Sequence of chain 37.C:
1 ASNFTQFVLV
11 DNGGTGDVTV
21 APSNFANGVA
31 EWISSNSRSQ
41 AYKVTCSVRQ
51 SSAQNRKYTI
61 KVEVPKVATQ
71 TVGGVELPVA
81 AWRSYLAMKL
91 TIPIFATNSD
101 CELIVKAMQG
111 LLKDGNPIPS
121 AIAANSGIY

Sequence of chain 48.C:
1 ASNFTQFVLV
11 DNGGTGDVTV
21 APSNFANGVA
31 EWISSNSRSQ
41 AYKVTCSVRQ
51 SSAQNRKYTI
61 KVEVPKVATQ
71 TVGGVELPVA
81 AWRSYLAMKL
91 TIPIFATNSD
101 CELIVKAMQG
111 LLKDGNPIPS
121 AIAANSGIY

Binding-site contacts:
Ligand atom O5' contacts residue LYS89 of chain 48.C at 3.2 Å (salt-bridge).
Ligand atom C6 contacts residue THR45 of chain 37.C at 3.4 Å.
Ligand atom C8 contacts residue LYS61 of chain 37.C at 3.6 Å.
Ligand atom O4' contacts residue LYS61 of chain 37.C at 3.7 Å.
Ligand atom P contacts residue LYS57 of chain 48.C at 3.1 Å.
Ligand atom N9 contacts residue LYS61 of chain 37.C at 3.8 Å.
Ligand atom N6 contacts residue CYS46 of chain 37.C at 3.6 Å (h-bond).
Ligand atom N6 contacts residue THR59 of chain 37.C at 2.7 Å (h-bond).
Ligand atom OP2 contacts residue LYS89 of chain 48.C at 3.5 Å (salt-bridge).
Ligand atom C5' contacts residue LYS57 of chain 48.C at 3.8 Å.
Ligand atom OP1 contacts residue ASN55 of chain 48.C at 3.2 Å.
Ligand atom O5' contacts residue LYS57 of chain 48.C at 2.8 Å (salt-bridge).
Ligand atom OP2 contacts residue THR91 of chain 48.C at 3.7 Å.
Ligand atom O5' contacts residue ARG49 of chain 48.C at 3.6 Å (salt-bridge).
Ligand atom OP1 contacts residue ASN55 of chain 48.C at 3.0 Å (h-bond).
Ligand atom O3' contacts residue SER51 of chain 48.C at 3.3 Å (h-bond).
Ligand atom OP1 contacts residue SER52 of chain 48.C at 3.1 Å.
Ligand atom OP1 contacts residue LYS89 of chain 48.C at 3.5 Å (salt-bridge).
Ligand atom C5 contacts residue THR45 of chain 37.C at 3.4 Å.
Ligand atom OP1 contacts residue LYS57 of chain 48.C at 2.9 Å.
Ligand atom N7 contacts residue LYS61 of chain 37.C at 3.4 Å.
Ligand atom OP1 contacts residue ARG49 of chain 48.C at 2.6 Å (salt-bridge).
Ligand atom N1 contacts residue THR59 of chain 37.C at 3.4 Å.
Ligand atom OP2 contacts residue LYS57 of chain 48.C at 3.5 Å (salt-bridge).
Ligand atom P contacts residue ARG49 of chain 48.C at 3.7 Å.
Ligand atom P contacts residue SER51 of chain 48.C at 3.2 Å.
Ligand atom OP1 contacts residue SER51 of chain 48.C at 2.7 Å (h-bond).
Ligand atom O3' contacts residue ARG49 of chain 48.C at 3.6 Å (salt-bridge).
Ligand atom OP2 contacts residue LYS57 of chain 48.C at 3.0 Å (salt-bridge).
Ligand atom N7 contacts residue TYR85 of chain 37.C at 3.8 Å.
Ligand atom OP2 contacts residue TYR85 of chain 37.C at 2.6 Å (h-bond).
Ligand atom C2 contacts residue SER47 of chain 37.C at 3.2 Å.
Ligand atom OP2 contacts residue LYS43 of chain 37.C at 2.7 Å (salt-bridge).
Ligand atom N6 contacts residue THR45 of chain 37.C at 2.8 Å (h-bond).
Ligand atom C5' contacts residue ARG49 of chain 48.C at 2.6 Å.
Ligand atom N7 contacts residue THR45 of chain 37.C at 2.7 Å (h-bond).
Ligand atom C4' contacts residue ARG49 of chain 48.C at 3.6 Å.
Ligand atom OP2 contacts residue SER51 of chain 48.C at 3.3 Å (h-bond).
Ligand atom N1 contacts residue SER47 of chain 37.C at 2.7 Å (h-bond).
Ligand atom C6 contacts residue THR59 of chain 37.C at 3.5 Å.

The protein below binds the small molecule below.
Small molecule (SMILES): Nc1ccn([C@@H]2O[C@H](CO[P](=O)(O)O[C@H]3[C@@H](O)[C@H](n4cnc5c(N)ncnc54)O[C@@H]3CO[P](=O)(O)O[C@H]3[C@@H](O)[C@H](n4cnc5c(=O)nc(N)[nH]c54)O[C@@H]3CO[P](=O)(O)O[C@H]3[C@@H](O)[C@H](n4cnc5c(N)ncnc54)O[C@@H]3CO[P](=O)(O)O[C@H]3[C@@H](O)[C@H](n4cnc5c(N)ncnc54)O[C@@H]3CO[P](=O)(O)O[C@H]3[C@@H](O)[C@H](n4ccc(=O)[nH]c4=O)O[C@@H]3CO[P](=O)(O)O[C@H]3[C@@H](O)[C@H](n4ccc(N)nc4=O)O[C@@H]3CO[P](=O)(O)O[C@H]3[C@@H](O)[C@H](n4ccc(=O)[nH]c4=O)O[C@@H]3CO[P](=O)(O)O[C@H]3[C@@H](O)[C@H](n4cnc5c(=O)nc(N)[nH]c54)O[C@@H]3CO)[C@@H](O)[C@H]2O)c(=O)n1